Binding-site contacts:
Ligand atom CAC contacts residue GLU199 of chain 2.A at 3.3 Å.
Ligand atom NAV contacts residue PHE330 of chain 2.A at 3.7 Å.
Ligand atom CAS contacts residue TYR121 of chain 2.A at 3.0 Å (hydrophobic).
Ligand atom CAG contacts residue TRP84 of chain 2.A at 3.6 Å (hydrophobic).
Ligand atom CBR contacts residue PHE284 of chain 2.A at 3.5 Å (hydrophobic).
Ligand atom NAN contacts residue PHE330 of chain 2.A at 3.7 Å.
Ligand atom NAV contacts residue TYR121 of chain 2.A at 3.3 Å (h-bond).
Ligand atom NAT contacts residue TYR121 of chain 2.A at 2.7 Å (h-bond).
Ligand atom CAJ contacts residue HIS440 of chain 2.A at 3.4 Å.
Ligand atom CAD contacts residue GLU199 of chain 2.A at 3.7 Å.
Ligand atom CAL contacts residue TRP432 of chain 2.A at 3.8 Å (hydrophobic).
Ligand atom CAJ contacts residue TRP84 of chain 2.A at 3.6 Å (hydrophobic).
Ligand atom CBR contacts residue LEU282 of chain 2.A at 3.4 Å (hydrophobic).
Ligand atom CBB contacts residue TRP279 of chain 2.A at 3.7 Å (hydrophobic).
Ligand atom CBT contacts residue ASP285 of chain 2.A at 3.1 Å.
Ligand atom NAN contacts residue HIS440 of chain 2.A at 3.0 Å (h-bond).
Ligand atom CAB contacts residue GLY118 of chain 2.A at 3.7 Å.
Ligand atom CBA contacts residue TRP279 of chain 2.A at 3.7 Å (hydrophobic).
Ligand atom NAU contacts residue TYR121 of chain 2.A at 2.9 Å (h-bond).
Ligand atom CAM contacts residue PHE330 of chain 2.A at 3.5 Å (hydrophobic).
Ligand atom NBF contacts residue TRP279 of chain 2.A at 3.6 Å.
Ligand atom CAH contacts residue TRP84 of chain 2.A at 3.4 Å (hydrophobic).
Ligand atom CBQ contacts residue TRP279 of chain 2.A at 2.9 Å (hydrophobic).
Ligand atom CAI contacts residue TRP84 of chain 2.A at 3.4 Å (hydrophobic).
Ligand atom CBR contacts residue TRP279 of chain 2.A at 3.4 Å (hydrophobic).
Ligand atom CAJ contacts residue TYR442 of chain 2.A at 3.7 Å (hydrophobic).
Ligand atom CBS contacts residue LEU282 of chain 2.A at 3.7 Å (hydrophobic).
Ligand atom CAJ contacts residue PHE330 of chain 2.A at 3.5 Å (hydrophobic).
Ligand atom CAQ contacts residue TYR121 of chain 2.A at 3.1 Å (hydrophobic).
Ligand atom CAM contacts residue TRP84 of chain 2.A at 3.5 Å (hydrophobic).
Ligand atom CAI contacts residue HIS440 of chain 2.A at 3.6 Å.
Ligand atom NAP contacts residue TRP84 of chain 2.A at 3.7 Å.
Ligand atom NAN contacts residue TRP84 of chain 2.A at 3.6 Å.
Ligand atom NBD contacts residue TRP279 of chain 2.A at 3.5 Å.
Ligand atom CAL contacts residue PHE330 of chain 2.A at 3.5 Å (hydrophobic).
Ligand atom CBS contacts residue PHE284 of chain 2.A at 3.7 Å (hydrophobic).
Ligand atom CAH contacts residue PHE330 of chain 2.A at 3.5 Å (hydrophobic).
Ligand atom CAI contacts residue PHE330 of chain 2.A at 3.4 Å (hydrophobic).
Ligand atom CAR contacts residue TYR121 of chain 2.A at 3.4 Å (hydrophobic).
Ligand atom CAK contacts residue PHE330 of chain 2.A at 3.5 Å (hydrophobic).

Sequence of chain 2.A:
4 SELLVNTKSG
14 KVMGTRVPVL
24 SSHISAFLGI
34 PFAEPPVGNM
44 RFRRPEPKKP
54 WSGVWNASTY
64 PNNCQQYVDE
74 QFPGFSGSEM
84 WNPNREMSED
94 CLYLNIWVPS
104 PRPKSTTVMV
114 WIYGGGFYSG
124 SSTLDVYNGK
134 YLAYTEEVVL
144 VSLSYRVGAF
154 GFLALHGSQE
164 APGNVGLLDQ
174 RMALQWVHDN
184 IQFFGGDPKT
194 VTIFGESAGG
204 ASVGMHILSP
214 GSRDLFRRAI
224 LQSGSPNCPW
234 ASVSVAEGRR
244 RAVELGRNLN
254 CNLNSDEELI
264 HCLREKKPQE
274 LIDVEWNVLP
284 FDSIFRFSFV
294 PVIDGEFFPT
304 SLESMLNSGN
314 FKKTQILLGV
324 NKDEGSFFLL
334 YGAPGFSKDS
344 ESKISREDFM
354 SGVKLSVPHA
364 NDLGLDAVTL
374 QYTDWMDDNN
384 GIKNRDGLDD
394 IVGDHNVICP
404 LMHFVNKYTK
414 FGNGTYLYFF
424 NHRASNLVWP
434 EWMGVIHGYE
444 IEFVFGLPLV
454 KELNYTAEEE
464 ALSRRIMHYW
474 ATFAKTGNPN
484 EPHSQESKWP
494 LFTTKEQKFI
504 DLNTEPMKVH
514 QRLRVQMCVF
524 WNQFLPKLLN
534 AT

A protein and the small-molecule ligand that binds it are described below.
Small molecule (SMILES): C[NH+](Cc1ccnc(NC(=O)Nc2cccc3c2[C@@H]2CCCCN2C3=O)c1)Cc1cn(CCNC2=c3ccccc3=NC3CCCCC23)nn1